Binding-site contacts:
Ligand atom N9 contacts residue SER93 of chain 1.A at 3.5 Å.
Ligand atom C26 contacts residue SER93 of chain 1.A at 3.6 Å.
Ligand atom C2 contacts residue LEU109 of chain 1.A at 3.4 Å (hydrophobic).
Ligand atom C25 contacts residue ILE96 of chain 1.A at 3.5 Å (hydrophobic).
Ligand atom C22 contacts residue MET89 of chain 1.A at 3.7 Å (hydrophobic).
Ligand atom C19 contacts residue SER116 of chain 1.A at 3.5 Å.
Ligand atom C24 contacts residue HIS55 of chain 1.A at 3.7 Å.
Ligand atom N9 contacts residue TYR130 of chain 1.A at 2.8 Å (h-bond).
Ligand atom F32 contacts residue PHE97 of chain 1.A at 3.2 Å.
Ligand atom C23 contacts residue MET51 of chain 1.A at 3.7 Å (hydrophobic).
Ligand atom F32 contacts residue SER93 of chain 1.A at 3.5 Å.
Ligand atom CL33 contacts residue ILE96 of chain 1.A at 3.6 Å.
Ligand atom C1 contacts residue LEU109 of chain 1.A at 3.4 Å (hydrophobic).
Ligand atom C8 contacts residue SER93 of chain 1.A at 3.8 Å.
Ligand atom C27 contacts residue SER93 of chain 1.A at 3.5 Å.
Ligand atom C28 contacts residue PHE90 of chain 1.A at 3.6 Å (hydrophobic).
Ligand atom C31 contacts residue ILE118 of chain 1.A at 3.7 Å (hydrophobic).
Ligand atom C8 contacts residue TYR130 of chain 1.A at 3.7 Å (hydrophobic).
Ligand atom C24 contacts residue ARG92 of chain 1.A at 3.5 Å.
Ligand atom C3 contacts residue LEU109 of chain 1.A at 3.6 Å (hydrophobic).
Ligand atom C1 contacts residue SER93 of chain 1.A at 3.7 Å.
Ligand atom F32 contacts residue LEU109 of chain 1.A at 3.1 Å.
Ligand atom CL34 contacts residue HIS208 of chain 1.A at 3.7 Å.
Ligand atom CL33 contacts residue ILE30 of chain 1.A at 3.7 Å.
Ligand atom CL34 contacts residue MET211 of chain 1.A at 3.0 Å.
Ligand atom C23 contacts residue HIS55 of chain 1.A at 3.4 Å.
Ligand atom C27 contacts residue TYR130 of chain 1.A at 3.7 Å (hydrophobic).
Ligand atom C5 contacts residue SER93 of chain 1.A at 3.6 Å.
Ligand atom C26 contacts residue ILE30 of chain 1.A at 3.8 Å (hydrophobic).
Ligand atom N9 contacts residue ILE113 of chain 1.A at 3.7 Å.
Ligand atom N15 contacts residue SER93 of chain 1.A at 3.6 Å (h-bond).
Ligand atom C31 contacts residue MET126 of chain 1.A at 3.8 Å (hydrophobic).
Ligand atom O14 contacts residue MET51 of chain 1.A at 3.4 Å.
Ligand atom C5 contacts residue TYR130 of chain 1.A at 3.8 Å (hydrophobic).
Ligand atom O14 contacts residue LEU48 of chain 1.A at 3.6 Å.
Ligand atom C18 contacts residue SER116 of chain 1.A at 3.2 Å.
Ligand atom CL34 contacts residue PHE90 of chain 1.A at 3.5 Å.
Ligand atom C11 contacts residue LEU48 of chain 1.A at 3.8 Å (hydrophobic).
Ligand atom C4 contacts residue SER93 of chain 1.A at 3.5 Å.
Ligand atom F32 contacts residue ILE96 of chain 1.A at 3.8 Å.

This protein binds this small molecule.
Small molecule (SMILES): O=C(NC1CCCCC1)[C@H]([C@@H]1CCCCO1)n1c(-c2ccc(Cl)cc2)nc2cc(F)c(Cl)cc21

Sequence of chain 1.A:
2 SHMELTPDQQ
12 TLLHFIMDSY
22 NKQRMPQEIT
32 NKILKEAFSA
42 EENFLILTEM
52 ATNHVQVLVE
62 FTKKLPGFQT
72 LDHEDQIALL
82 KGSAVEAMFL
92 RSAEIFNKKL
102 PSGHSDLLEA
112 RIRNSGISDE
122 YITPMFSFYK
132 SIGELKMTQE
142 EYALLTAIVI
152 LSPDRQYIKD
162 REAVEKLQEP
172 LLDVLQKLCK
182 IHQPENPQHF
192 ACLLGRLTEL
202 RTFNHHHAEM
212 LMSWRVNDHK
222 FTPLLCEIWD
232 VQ